Sequence of chain 1.A:
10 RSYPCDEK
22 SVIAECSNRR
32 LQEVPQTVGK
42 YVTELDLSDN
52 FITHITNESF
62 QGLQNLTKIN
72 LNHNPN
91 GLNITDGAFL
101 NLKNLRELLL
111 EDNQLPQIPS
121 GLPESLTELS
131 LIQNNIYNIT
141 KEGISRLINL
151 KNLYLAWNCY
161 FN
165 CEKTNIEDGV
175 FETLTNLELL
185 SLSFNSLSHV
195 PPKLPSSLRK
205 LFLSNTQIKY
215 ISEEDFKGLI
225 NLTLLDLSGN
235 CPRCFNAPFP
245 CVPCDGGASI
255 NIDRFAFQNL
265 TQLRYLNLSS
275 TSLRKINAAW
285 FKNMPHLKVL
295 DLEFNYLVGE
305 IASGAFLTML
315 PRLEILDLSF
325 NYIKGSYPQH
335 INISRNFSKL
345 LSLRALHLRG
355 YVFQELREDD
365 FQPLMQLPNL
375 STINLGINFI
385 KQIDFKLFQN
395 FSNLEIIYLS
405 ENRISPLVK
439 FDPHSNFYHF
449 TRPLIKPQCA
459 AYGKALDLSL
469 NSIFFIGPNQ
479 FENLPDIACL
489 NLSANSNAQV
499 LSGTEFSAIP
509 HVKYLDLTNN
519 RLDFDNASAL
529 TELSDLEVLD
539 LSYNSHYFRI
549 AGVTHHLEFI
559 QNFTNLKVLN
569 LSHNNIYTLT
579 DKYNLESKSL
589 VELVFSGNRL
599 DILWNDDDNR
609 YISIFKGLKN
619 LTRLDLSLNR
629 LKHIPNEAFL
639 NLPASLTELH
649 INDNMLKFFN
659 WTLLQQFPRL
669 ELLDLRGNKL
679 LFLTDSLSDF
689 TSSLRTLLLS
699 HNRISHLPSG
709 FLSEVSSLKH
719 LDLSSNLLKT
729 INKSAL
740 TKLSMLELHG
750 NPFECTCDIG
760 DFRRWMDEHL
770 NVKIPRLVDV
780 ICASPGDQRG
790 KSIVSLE

The protein below binds the small molecule below.
Small molecule (SMILES): CC(=O)N[C@H]1[C@H](O[C@H]2[C@H](O)[C@@H](NC(C)=O)CO[C@@H]2CO)O[C@H](CO)[C@@H](O)[C@@H]1O

Binding-site contacts:
Ligand atom O7 contacts residue ASP465 of chain 1.A at 4.3 Å.
Ligand atom C6 contacts residue SER467 of chain 1.A at 3.5 Å.
Ligand atom C8 contacts residue LEU468 of chain 1.A at 4.0 Å (hydrophobic).
Ligand atom N2 contacts residue ASN489 of chain 1.A at 2.9 Å (h-bond).
Ligand atom C3 contacts residue ASN489 of chain 1.A at 3.8 Å.
Ligand atom N2 contacts residue LYS454 of chain 1.A at 4.3 Å.
Ligand atom O6 contacts residue SER404 of chain 1.A at 3.8 Å.
Ligand atom C7 contacts residue ASP514 of chain 1.A at 3.8 Å.
Ligand atom C5 contacts residue SER467 of chain 1.A at 4.0 Å.
Ligand atom O7 contacts residue LYS454 of chain 1.A at 3.4 Å (salt-bridge).
Ligand atom O5 contacts residue ASN489 of chain 1.A at 2.3 Å (h-bond).
Ligand atom C5 contacts residue ASN489 of chain 1.A at 3.6 Å.
Ligand atom O5 contacts residue SER491 of chain 1.A at 3.8 Å.
Ligand atom C8 contacts residue CYS457 of chain 1.A at 3.9 Å (hydrophobic).
Ligand atom C5 contacts residue SER491 of chain 1.A at 3.9 Å.
Ligand atom O5 contacts residue ASP465 of chain 1.A at 4.2 Å.
Ligand atom C4 contacts residue ASN489 of chain 1.A at 4.2 Å.
Ligand atom C1 contacts residue SER491 of chain 1.A at 3.9 Å.
Ligand atom C1 contacts residue ASN489 of chain 1.A at 1.4 Å.
Ligand atom N2 contacts residue ASP514 of chain 1.A at 3.1 Å (salt-bridge).
Ligand atom C8 contacts residue LYS454 of chain 1.A at 3.8 Å.
Ligand atom C2 contacts residue ASN489 of chain 1.A at 2.5 Å.
Ligand atom O3 contacts residue LYS454 of chain 1.A at 4.2 Å.
Ligand atom C7 contacts residue LYS454 of chain 1.A at 3.8 Å.
Ligand atom O6 contacts residue TYR402 of chain 1.A at 4.3 Å.
Ligand atom C8 contacts residue ASP514 of chain 1.A at 3.5 Å.
Ligand atom C1 contacts residue ASP514 of chain 1.A at 4.2 Å.
Ligand atom C1 contacts residue SER467 of chain 1.A at 4.3 Å.
Ligand atom C2 contacts residue ASP514 of chain 1.A at 4.1 Å.
Ligand atom C1 contacts residue ASP465 of chain 1.A at 4.3 Å.
Ligand atom C6 contacts residue LEU468 of chain 1.A at 3.9 Å (hydrophobic).
Ligand atom C8 contacts residue ASN489 of chain 1.A at 4.4 Å.
Ligand atom O6 contacts residue SER467 of chain 1.A at 3.1 Å (h-bond).
Ligand atom C7 contacts residue ASN489 of chain 1.A at 3.4 Å.
Ligand atom C8 contacts residue TYR512 of chain 1.A at 4.1 Å (hydrophobic).
Ligand atom O7 contacts residue ASN489 of chain 1.A at 3.5 Å (h-bond).
Ligand atom O7 contacts residue ASN517 of chain 1.A at 4.2 Å.
Ligand atom O5 contacts residue SER467 of chain 1.A at 3.3 Å (h-bond).
Ligand atom O7 contacts residue ILE453 of chain 1.A at 3.7 Å.
Ligand atom O6 contacts residue LEU468 of chain 1.A at 3.9 Å.